Sequence of chain 1.A:
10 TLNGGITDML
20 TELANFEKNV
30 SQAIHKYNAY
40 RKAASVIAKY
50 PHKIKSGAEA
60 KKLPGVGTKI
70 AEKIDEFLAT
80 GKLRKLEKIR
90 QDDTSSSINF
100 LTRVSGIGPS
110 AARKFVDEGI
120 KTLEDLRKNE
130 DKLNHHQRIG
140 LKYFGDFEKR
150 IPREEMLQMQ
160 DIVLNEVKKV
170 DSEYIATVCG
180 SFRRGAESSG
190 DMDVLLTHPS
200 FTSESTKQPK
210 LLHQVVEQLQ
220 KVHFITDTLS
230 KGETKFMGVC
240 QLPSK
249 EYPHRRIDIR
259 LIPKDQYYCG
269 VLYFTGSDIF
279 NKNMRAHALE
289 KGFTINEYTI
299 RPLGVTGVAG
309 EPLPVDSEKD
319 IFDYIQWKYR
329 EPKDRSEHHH

Binding-site contacts:
Ligand atom OPP contacts residue LYS68 of chain 1.A at 3.7 Å.
Ligand atom C3' contacts residue DG1 of chain 1.B at 4.0 Å.
Ligand atom O22 contacts residue DG1 of chain 1.B at 2.2 Å (h-bond).
Ligand atom O22 contacts residue LYS35 of chain 1.A at 3.8 Å.
Ligand atom C1' contacts residue DG1 of chain 1.B at 3.8 Å.
Ligand atom O32 contacts residue GLU26 of chain 1.A at 3.9 Å.
Ligand atom C3' contacts residue LYS68 of chain 1.A at 4.4 Å.
Ligand atom OPP contacts residue DG1 of chain 1.B at 2.5 Å (h-bond).
Ligand atom O32 contacts residue DG1 of chain 1.B at 2.3 Å (h-bond).
Ligand atom O32 contacts residue LYS35 of chain 1.A at 2.7 Å (salt-bridge).
Ligand atom O4' contacts residue LYS68 of chain 1.A at 3.2 Å.
Ligand atom C1' contacts residue LYS72 of chain 1.A at 3.8 Å.
Ligand atom OPP contacts residue LYS72 of chain 1.A at 4.2 Å.
Ligand atom C4' contacts residue LYS68 of chain 1.A at 4.3 Å.
Ligand atom C2' contacts residue LYS72 of chain 1.A at 2.5 Å.
Ligand atom C1' contacts residue LYS68 of chain 1.A at 4.4 Å.
Ligand atom C3' contacts residue TYR39 of chain 1.A at 3.3 Å (hydrophobic).
Ligand atom O32 contacts residue TYR39 of chain 1.A at 4.3 Å.
Ligand atom P2 contacts residue DG1 of chain 1.B at 1.5 Å.
Ligand atom P2 contacts residue LYS35 of chain 1.A at 3.6 Å.
Ligand atom C3' contacts residue LYS72 of chain 1.A at 1.5 Å.

This small molecule binds to this protein.
Small molecule (SMILES): O=P(O)(O)OC[C@@H](O)[C@H](CCO)OP(=O)(O)O